Sequence of chain 1.B:
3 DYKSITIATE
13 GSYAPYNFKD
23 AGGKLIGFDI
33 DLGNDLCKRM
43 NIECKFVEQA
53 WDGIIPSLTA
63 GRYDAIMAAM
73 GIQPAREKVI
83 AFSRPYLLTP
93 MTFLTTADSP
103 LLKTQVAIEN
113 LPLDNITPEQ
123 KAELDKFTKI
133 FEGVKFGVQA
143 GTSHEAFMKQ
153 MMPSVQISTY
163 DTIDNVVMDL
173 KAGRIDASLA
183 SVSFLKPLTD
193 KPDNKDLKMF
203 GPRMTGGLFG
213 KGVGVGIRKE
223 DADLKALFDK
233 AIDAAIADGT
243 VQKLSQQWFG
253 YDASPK

The small molecule below binds the protein below.
Small molecule (SMILES): NCCC[C@H](NCC(=O)O)C(=O)O

Binding-site contacts:
Ligand atom CAF contacts residue TYR15 of chain 1.B at 3.6 Å (hydrophobic).
Ligand atom NAA contacts residue GLN141 of chain 1.B at 2.9 Å (h-bond).
Ligand atom CAF contacts residue TRP53 of chain 1.B at 3.8 Å (hydrophobic).
Ligand atom CAF contacts residue GLU12 of chain 1.B at 3.4 Å.
Ligand atom OXT contacts residue GLY73 of chain 1.B at 3.1 Å (h-bond).
Ligand atom OAB contacts residue ALA182 of chain 1.B at 4.0 Å.
Ligand atom NAA contacts residue TYR15 of chain 1.B at 3.8 Å.
Ligand atom OAD contacts residue SER183 of chain 1.B at 3.0 Å (h-bond).
Ligand atom NAA contacts residue GLU12 of chain 1.B at 2.7 Å (salt-bridge).
Ligand atom OAD contacts residue TYR18 of chain 1.B at 3.9 Å.
Ligand atom CB contacts residue ALA71 of chain 1.B at 3.1 Å (hydrophobic).
Ligand atom OXT contacts residue ALA71 of chain 1.B at 3.7 Å.
Ligand atom C contacts residue ALA71 of chain 1.B at 4.1 Å (hydrophobic).
Ligand atom CAG contacts residue TYR15 of chain 1.B at 3.7 Å (hydrophobic).
Ligand atom O contacts residue ARG78 of chain 1.B at 3.1 Å (salt-bridge).
Ligand atom CAK contacts residue HIS146 of chain 1.B at 3.5 Å.
Ligand atom CAI contacts residue MET93 of chain 1.B at 3.7 Å (hydrophobic).
Ligand atom CAI contacts residue ALA71 of chain 1.B at 4.0 Å (hydrophobic).
Ligand atom OXT contacts residue SER145 of chain 1.B at 4.0 Å.
Ligand atom CAF contacts residue GLN141 of chain 1.B at 3.8 Å.
Ligand atom NAA contacts residue TRP53 of chain 1.B at 3.3 Å.
Ligand atom OXT contacts residue ARG78 of chain 1.B at 2.8 Å (salt-bridge).
Ligand atom OXT contacts residue MET72 of chain 1.B at 4.0 Å.
Ligand atom O contacts residue THR144 of chain 1.B at 3.2 Å.
Ligand atom OAD contacts residue ALA71 of chain 1.B at 4.1 Å.
Ligand atom C contacts residue ARG78 of chain 1.B at 3.6 Å.
Ligand atom CAK contacts residue SER183 of chain 1.B at 3.2 Å.
Ligand atom C contacts residue SER145 of chain 1.B at 3.6 Å.
Ligand atom CB contacts residue TRP53 of chain 1.B at 3.9 Å (hydrophobic).
Ligand atom N contacts residue ALA71 of chain 1.B at 2.8 Å (h-bond).
Ligand atom CAG contacts residue THR144 of chain 1.B at 3.9 Å.
Ligand atom CAI contacts residue HIS146 of chain 1.B at 3.5 Å.
Ligand atom CAK contacts residue TYR15 of chain 1.B at 3.2 Å (hydrophobic).
Ligand atom OAB contacts residue TYR15 of chain 1.B at 2.7 Å (h-bond).
Ligand atom CAG contacts residue GLN141 of chain 1.B at 3.9 Å.
Ligand atom O contacts residue SER145 of chain 1.B at 2.9 Å (h-bond).
Ligand atom OAB contacts residue HIS146 of chain 1.B at 2.8 Å (h-bond).
Ligand atom OAB contacts residue SER183 of chain 1.B at 3.0 Å (h-bond).
Ligand atom OAD contacts residue TYR15 of chain 1.B at 3.5 Å (h-bond).
Ligand atom CA contacts residue ALA71 of chain 1.B at 3.5 Å (hydrophobic).